Sequence of chain 1.E:
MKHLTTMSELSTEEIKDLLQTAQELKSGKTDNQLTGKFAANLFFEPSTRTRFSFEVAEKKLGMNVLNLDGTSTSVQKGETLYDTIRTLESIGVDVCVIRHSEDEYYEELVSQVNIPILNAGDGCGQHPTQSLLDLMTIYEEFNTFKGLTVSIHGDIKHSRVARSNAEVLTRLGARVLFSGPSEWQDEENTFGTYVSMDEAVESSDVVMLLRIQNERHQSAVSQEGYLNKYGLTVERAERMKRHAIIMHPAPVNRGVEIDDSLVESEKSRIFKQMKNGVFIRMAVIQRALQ

This protein binds this small molecule.
Small molecule (SMILES): O=C(O)C[C@H](NC(=O)CP(=O)(O)O)C(=O)O

Binding-site contacts:
Ligand atom O3P contacts residue ARG49 of chain 1.D at 3.4 Å (salt-bridge).
Ligand atom C1 contacts residue ALA250 of chain 1.D at 3.5 Å (hydrophobic).
Ligand atom P contacts residue SER74 of chain 1.E at 3.4 Å.
Ligand atom O2P contacts residue THR48 of chain 1.D at 2.9 Å (h-bond).
Ligand atom P contacts residue THR48 of chain 1.D at 3.6 Å.
Ligand atom O5 contacts residue ARG211 of chain 1.D at 2.9 Å (salt-bridge).
Ligand atom C5 contacts residue ARG211 of chain 1.D at 3.5 Å.
Ligand atom O3P contacts residue ARG99 of chain 1.D at 3.4 Å (salt-bridge).
Ligand atom C2 contacts residue ALA250 of chain 1.D at 3.7 Å (hydrophobic).
Ligand atom O1 contacts residue GLN130 of chain 1.D at 3.7 Å.
Ligand atom O1P contacts residue LYS77 of chain 1.E at 2.8 Å (salt-bridge).
Ligand atom O5 contacts residue LYS77 of chain 1.E at 2.8 Å (salt-bridge).
Ligand atom C3 contacts residue ALA250 of chain 1.D at 3.4 Å (hydrophobic).
Ligand atom C5 contacts residue GLN213 of chain 1.D at 3.6 Å.
Ligand atom O2P contacts residue SER74 of chain 1.E at 2.9 Å (h-bond).
Ligand atom C5 contacts residue ALA250 of chain 1.D at 3.5 Å (hydrophobic).
Ligand atom O4 contacts residue GLN213 of chain 1.D at 2.9 Å (h-bond).
Ligand atom O1 contacts residue HIS127 of chain 1.D at 2.8 Å (h-bond).
Ligand atom C1P contacts residue ALA250 of chain 1.D at 3.5 Å (hydrophobic).
Ligand atom N2 contacts residue ALA250 of chain 1.D at 2.8 Å (h-bond).
Ligand atom P contacts residue SER47 of chain 1.D at 3.8 Å.
Ligand atom O2P contacts residue ARG49 of chain 1.D at 2.8 Å (salt-bridge).
Ligand atom O3P contacts residue THR48 of chain 1.D at 3.5 Å (h-bond).
Ligand atom O3P contacts residue SER47 of chain 1.D at 2.6 Å (h-bond).
Ligand atom O1P contacts residue ARG99 of chain 1.D at 2.9 Å (salt-bridge).
Ligand atom P contacts residue ARG49 of chain 1.D at 3.7 Å.
Ligand atom O1 contacts residue ARG99 of chain 1.D at 2.9 Å (salt-bridge).
Ligand atom O3P contacts residue THR50 of chain 1.D at 2.9 Å (h-bond).
Ligand atom O3 contacts residue LYS77 of chain 1.E at 3.0 Å (salt-bridge).
Ligand atom C1P contacts residue ARG49 of chain 1.D at 3.4 Å.
Ligand atom O3 contacts residue ARG99 of chain 1.D at 3.2 Å (salt-bridge).
Ligand atom O2 contacts residue ARG160 of chain 1.D at 3.0 Å (salt-bridge).
Ligand atom P contacts residue ARG99 of chain 1.D at 3.8 Å.
Ligand atom O1 contacts residue THR50 of chain 1.D at 3.1 Å (h-bond).
Ligand atom O4 contacts residue ARG211 of chain 1.D at 2.8 Å (salt-bridge).
Ligand atom O3 contacts residue ARG160 of chain 1.D at 2.9 Å (salt-bridge).
Ligand atom O1P contacts residue SER74 of chain 1.E at 2.8 Å (h-bond).
Ligand atom C4 contacts residue HIS127 of chain 1.D at 3.7 Å.
Ligand atom C4 contacts residue ARG160 of chain 1.D at 3.6 Å.
Ligand atom O1P contacts residue SER47 of chain 1.D at 3.6 Å.

Sequence of chain 1.D:
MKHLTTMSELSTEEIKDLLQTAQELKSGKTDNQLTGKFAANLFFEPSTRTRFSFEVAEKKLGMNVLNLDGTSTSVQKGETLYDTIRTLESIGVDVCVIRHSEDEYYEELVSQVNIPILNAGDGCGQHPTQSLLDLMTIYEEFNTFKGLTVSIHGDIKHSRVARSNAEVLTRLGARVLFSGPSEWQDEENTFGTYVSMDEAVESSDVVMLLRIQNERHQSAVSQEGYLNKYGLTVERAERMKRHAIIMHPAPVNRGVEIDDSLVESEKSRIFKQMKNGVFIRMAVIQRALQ